This small molecule binds to this protein.
Small molecule (SMILES): CC[C@H]1O[C@@H](n2cnc3c(N)ncnc32)[C@H](O)[C@@H]1O

Sequence of chain 3.C:
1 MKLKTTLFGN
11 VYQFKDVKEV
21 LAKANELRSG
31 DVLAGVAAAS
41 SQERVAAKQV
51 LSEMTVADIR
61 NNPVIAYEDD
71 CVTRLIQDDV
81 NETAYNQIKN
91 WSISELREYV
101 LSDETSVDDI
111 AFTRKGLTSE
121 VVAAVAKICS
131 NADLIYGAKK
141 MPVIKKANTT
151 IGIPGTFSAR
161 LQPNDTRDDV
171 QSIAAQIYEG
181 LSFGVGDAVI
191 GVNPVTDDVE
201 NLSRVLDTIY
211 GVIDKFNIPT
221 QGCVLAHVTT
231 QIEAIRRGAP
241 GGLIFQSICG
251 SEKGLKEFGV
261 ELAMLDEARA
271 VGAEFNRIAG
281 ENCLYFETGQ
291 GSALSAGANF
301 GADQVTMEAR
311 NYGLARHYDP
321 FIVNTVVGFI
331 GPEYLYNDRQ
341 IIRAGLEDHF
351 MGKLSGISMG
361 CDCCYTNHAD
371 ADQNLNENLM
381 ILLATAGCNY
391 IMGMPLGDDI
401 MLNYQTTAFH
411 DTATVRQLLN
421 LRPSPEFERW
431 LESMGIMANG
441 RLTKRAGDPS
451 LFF

Binding-site contacts:
Ligand atom C2 contacts residue GLU287 of chain 3.C at 3.0 Å.
Ligand atom C6 contacts residue THR288 of chain 3.C at 3.3 Å.
Ligand atom C8 contacts residue PHE329 of chain 3.C at 3.3 Å (hydrophobic).
Ligand atom N6 contacts residue GLY289 of chain 3.C at 3.0 Å (h-bond).
Ligand atom C3' contacts residue SER247 of chain 3.C at 3.6 Å.
Ligand atom O2' contacts residue LEU225 of chain 3.C at 3.8 Å.
Ligand atom C5 contacts residue B121 of chain 3.P at 3.3 Å.
Ligand atom C2' contacts residue GLU287 of chain 3.C at 3.3 Å.
Ligand atom N6 contacts residue SER292 of chain 3.C at 3.5 Å.
Ligand atom C1' contacts residue VAL326 of chain 3.C at 3.9 Å (hydrophobic).
Ligand atom N1 contacts residue GLU287 of chain 3.C at 3.8 Å.
Ligand atom O2' contacts residue SER247 of chain 3.C at 3.6 Å (h-bond).
Ligand atom C6 contacts residue GLY289 of chain 3.C at 3.7 Å.
Ligand atom C4 contacts residue VAL326 of chain 3.C at 3.8 Å (hydrophobic).
Ligand atom N7 contacts residue B121 of chain 3.P at 3.3 Å.
Ligand atom C8 contacts residue VAL326 of chain 3.C at 3.3 Å (hydrophobic).
Ligand atom N3 contacts residue GLU287 of chain 3.C at 3.5 Å (salt-bridge).
Ligand atom C8 contacts residue B121 of chain 3.P at 3.5 Å.
Ligand atom N6 contacts residue THR288 of chain 3.C at 3.6 Å.
Ligand atom C5 contacts residue THR288 of chain 3.C at 3.4 Å.
Ligand atom O4' contacts residue PHE329 of chain 3.C at 3.5 Å.
Ligand atom N9 contacts residue B121 of chain 3.P at 3.6 Å.
Ligand atom C1' contacts residue GLU287 of chain 3.C at 3.4 Å.
Ligand atom N7 contacts residue PHE329 of chain 3.C at 3.7 Å.
Ligand atom C5' contacts residue B121 of chain 3.P at 3.1 Å.
Ligand atom O2' contacts residue GLU287 of chain 3.C at 2.2 Å (salt-bridge).
Ligand atom C2 contacts residue SER247 of chain 3.C at 3.6 Å.
Ligand atom C3' contacts residue B121 of chain 3.P at 3.9 Å.
Ligand atom N9 contacts residue VAL326 of chain 3.C at 3.4 Å.
Ligand atom N3 contacts residue SER247 of chain 3.C at 3.4 Å (h-bond).
Ligand atom N1 contacts residue THR288 of chain 3.C at 3.5 Å.
Ligand atom C5' contacts residue PHE329 of chain 3.C at 3.4 Å (hydrophobic).
Ligand atom C4 contacts residue B121 of chain 3.P at 3.5 Å.
Ligand atom C2 contacts residue THR288 of chain 3.C at 3.9 Å.
Ligand atom O2' contacts residue PHE245 of chain 3.C at 3.0 Å.
Ligand atom C4' contacts residue B121 of chain 3.P at 3.6 Å.
Ligand atom O3' contacts residue B121 of chain 3.P at 3.2 Å.
Ligand atom O3' contacts residue SER247 of chain 3.C at 3.7 Å.
Ligand atom C2' contacts residue SER247 of chain 3.C at 3.2 Å.
Ligand atom N7 contacts residue VAL326 of chain 3.C at 3.7 Å.